Sequence of chain 1.A:
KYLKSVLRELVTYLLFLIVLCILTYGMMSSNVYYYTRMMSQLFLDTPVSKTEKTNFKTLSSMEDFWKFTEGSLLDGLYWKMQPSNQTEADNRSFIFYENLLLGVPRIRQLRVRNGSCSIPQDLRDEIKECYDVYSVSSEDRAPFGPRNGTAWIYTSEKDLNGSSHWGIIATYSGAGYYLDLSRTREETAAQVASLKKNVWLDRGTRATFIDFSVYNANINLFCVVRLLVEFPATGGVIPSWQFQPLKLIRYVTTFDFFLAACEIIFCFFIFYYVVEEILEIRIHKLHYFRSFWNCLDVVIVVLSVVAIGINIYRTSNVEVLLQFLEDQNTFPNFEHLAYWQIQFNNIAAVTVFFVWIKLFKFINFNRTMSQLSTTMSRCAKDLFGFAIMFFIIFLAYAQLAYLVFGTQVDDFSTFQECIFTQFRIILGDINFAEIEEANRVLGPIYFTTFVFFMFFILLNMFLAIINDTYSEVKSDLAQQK

This small molecule binds to this protein.
Small molecule (SMILES): CC(=O)N[C@@H]1[C@@H](O)[C@H](O)[C@@H](CO)O[C@H]1O

Binding-site contacts:
Ligand atom C4 contacts residue SER298 of chain 1.A at 4.4 Å.
Ligand atom C3 contacts residue SER298 of chain 1.A at 4.2 Å.
Ligand atom O6 contacts residue SER298 of chain 1.A at 4.5 Å.
Ligand atom C2 contacts residue SER298 of chain 1.A at 4.2 Å.
Ligand atom O6 contacts residue THR301 of chain 1.A at 3.2 Å.
Ligand atom C8 contacts residue ASN299 of chain 1.A at 4.3 Å.
Ligand atom O5 contacts residue SER298 of chain 1.A at 3.7 Å.
Ligand atom O6 contacts residue GLN300 of chain 1.A at 4.2 Å.
Ligand atom C2 contacts residue ASN299 of chain 1.A at 3.0 Å.
Ligand atom C5 contacts residue SER298 of chain 1.A at 3.6 Å.
Ligand atom C5 contacts residue ASN299 of chain 1.A at 4.1 Å.
Ligand atom O6 contacts residue ASN299 of chain 1.A at 4.3 Å.
Ligand atom O7 contacts residue ASN299 of chain 1.A at 3.4 Å (h-bond).
Ligand atom C3 contacts residue ASN299 of chain 1.A at 4.2 Å.
Ligand atom C1 contacts residue ASN299 of chain 1.A at 1.9 Å.
Ligand atom N2 contacts residue ASN299 of chain 1.A at 3.2 Å (h-bond).
Ligand atom C1 contacts residue SER298 of chain 1.A at 3.3 Å.
Ligand atom C6 contacts residue THR301 of chain 1.A at 3.7 Å.
Ligand atom O5 contacts residue ASN299 of chain 1.A at 2.9 Å (h-bond).
Ligand atom C7 contacts residue ASN299 of chain 1.A at 3.4 Å.